Binding-site contacts:
Ligand atom CD1 contacts residue SER50 of chain 1.C at 3.6 Å.
Ligand atom CA contacts residue THR27 of chain 1.C at 3.2 Å.
Ligand atom N contacts residue GLY24 of chain 1.C at 2.9 Å (h-bond).
Ligand atom CA contacts residue THR22 of chain 1.C at 3.8 Å.
Ligand atom C contacts residue THR46 of chain 3.A at 3.5 Å.
Ligand atom CH2 contacts residue ILE19 of chain 3.A at 4.0 Å (hydrophobic).
Ligand atom O contacts residue THR46 of chain 3.A at 3.7 Å.
Ligand atom N contacts residue ASP26 of chain 1.C at 3.2 Å (salt-bridge).
Ligand atom C contacts residue SER50 of chain 1.C at 3.6 Å.
Ligand atom CB contacts residue THR27 of chain 1.C at 3.8 Å.
Ligand atom CB contacts residue THR22 of chain 1.C at 3.8 Å.
Ligand atom CD1 contacts residue GLN44 of chain 3.A at 3.3 Å.
Ligand atom CZ2 contacts residue ILE52 of chain 3.A at 3.7 Å (hydrophobic).
Ligand atom N contacts residue THR27 of chain 1.C at 2.7 Å (h-bond).
Ligand atom O contacts residue GLY24 of chain 1.C at 3.1 Å (h-bond).
Ligand atom CZ2 contacts residue ALA43 of chain 3.A at 4.0 Å (hydrophobic).
Ligand atom N contacts residue THR22 of chain 1.C at 2.9 Å (h-bond).
Ligand atom OXT contacts residue THR46 of chain 3.A at 2.6 Å (h-bond).
Ligand atom CA contacts residue SER50 of chain 1.C at 3.9 Å.
Ligand atom NE1 contacts residue ALA43 of chain 3.A at 3.7 Å.
Ligand atom NE1 contacts residue GLN44 of chain 3.A at 2.8 Å (h-bond).
Ligand atom OXT contacts residue THR49 of chain 3.A at 2.7 Å (h-bond).
Ligand atom CH2 contacts residue GLY20 of chain 3.A at 3.4 Å.
Ligand atom CE2 contacts residue GLN44 of chain 3.A at 4.0 Å.
Ligand atom CE2 contacts residue ALA43 of chain 3.A at 4.0 Å (hydrophobic).
Ligand atom CG contacts residue SER50 of chain 1.C at 3.9 Å.
Ligand atom OXT contacts residue HIS48 of chain 3.A at 3.9 Å.
Ligand atom CB contacts residue SER50 of chain 1.C at 3.3 Å.
Ligand atom O contacts residue SER50 of chain 1.C at 2.9 Å (h-bond).
Ligand atom CD2 contacts residue THR49 of chain 3.A at 4.0 Å.
Ligand atom CA contacts residue GLY24 of chain 1.C at 3.6 Å.
Ligand atom CZ2 contacts residue THR49 of chain 3.A at 4.0 Å.
Ligand atom CZ3 contacts residue GLY20 of chain 3.A at 3.6 Å.
Ligand atom O contacts residue ARG23 of chain 1.C at 3.5 Å.
Ligand atom CD1 contacts residue THR46 of chain 3.A at 3.9 Å.
Ligand atom O contacts residue THR22 of chain 1.C at 4.0 Å.
Ligand atom C contacts residue GLY24 of chain 1.C at 3.5 Å.
Ligand atom CE3 contacts residue HIS31 of chain 3.A at 4.0 Å.
Ligand atom C contacts residue THR49 of chain 3.A at 3.8 Å.
Ligand atom CZ3 contacts residue HIS31 of chain 3.A at 3.9 Å.

The protein below binds the small molecule below.
Small molecule (SMILES): N[C@@H](Cc1c[nH]c2ccccc12)C(=O)O

Sequence of chain 3.A:
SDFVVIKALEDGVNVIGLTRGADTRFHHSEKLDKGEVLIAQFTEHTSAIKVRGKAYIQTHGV

Sequence of chain 1.C:
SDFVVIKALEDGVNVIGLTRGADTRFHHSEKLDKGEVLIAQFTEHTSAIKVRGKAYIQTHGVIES